Sequence of chain 1.A:
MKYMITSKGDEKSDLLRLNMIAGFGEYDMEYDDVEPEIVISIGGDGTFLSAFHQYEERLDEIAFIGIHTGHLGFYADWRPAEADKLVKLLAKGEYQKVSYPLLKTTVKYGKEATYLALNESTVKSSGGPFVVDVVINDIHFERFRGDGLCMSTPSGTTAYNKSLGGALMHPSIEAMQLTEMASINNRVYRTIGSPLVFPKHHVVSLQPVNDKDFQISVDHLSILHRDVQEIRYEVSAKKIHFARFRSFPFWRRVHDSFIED

Binding-site contacts:
Ligand atom N1 contacts residue ALA162 of chain 1.A at 3.5 Å (h-bond).
Ligand atom C8 contacts residue ASN122 of chain 1.A at 3.3 Å.
Ligand atom C5 contacts residue ASN122 of chain 1.A at 3.6 Å.
Ligand atom N3 contacts residue ALA162 of chain 1.A at 4.2 Å.
Ligand atom N6 contacts residue GLY159 of chain 1.A at 4.2 Å.
Ligand atom N6 contacts residue ASN122 of chain 1.A at 3.0 Å (h-bond).
Ligand atom C6 contacts residue SER158 of chain 1.A at 4.2 Å.
Ligand atom N9 contacts residue ASP45 of chain 1.A at 3.6 Å.
Ligand atom N3 contacts residue ASP45 of chain 1.A at 4.1 Å.
Ligand atom N3 contacts residue THR161 of chain 1.A at 4.3 Å.
Ligand atom CAA contacts residue ILE187 of chain 4.A at 3.8 Å (hydrophobic).
Ligand atom N6 contacts residue SER158 of chain 1.A at 3.1 Å (h-bond).
Ligand atom N6 contacts residue THR161 of chain 1.A at 3.3 Å (h-bond).
Ligand atom CAH contacts residue ILE187 of chain 4.A at 3.7 Å (hydrophobic).
Ligand atom C2 contacts residue ALA162 of chain 1.A at 3.8 Å (hydrophobic).
Ligand atom N7 contacts residue ASP45 of chain 1.A at 3.9 Å.
Ligand atom C5 contacts residue ASP45 of chain 1.A at 3.9 Å.
Ligand atom CAN contacts residue ILE187 of chain 4.A at 4.1 Å (hydrophobic).
Ligand atom C4 contacts residue ASP45 of chain 1.A at 3.7 Å.
Ligand atom N3 contacts residue PHE74 of chain 1.A at 4.3 Å.
Ligand atom OAC contacts residue ILE187 of chain 4.A at 4.2 Å.
Ligand atom N6 contacts residue TYR75 of chain 1.A at 3.7 Å.
Ligand atom OAC contacts residue SER166 of chain 1.A at 3.5 Å (h-bond).
Ligand atom N6 contacts residue ALA162 of chain 1.A at 4.1 Å.
Ligand atom CAI contacts residue ASP45 of chain 1.A at 3.9 Å.
Ligand atom C5 contacts residue ALA162 of chain 1.A at 3.9 Å (hydrophobic).
Ligand atom N7 contacts residue ASN122 of chain 1.A at 2.7 Å (h-bond).
Ligand atom SAM contacts residue TYR163 of chain 1.A at 4.0 Å.
Ligand atom C6 contacts residue THR161 of chain 1.A at 3.3 Å.
Ligand atom OAC contacts residue TYR163 of chain 1.A at 3.6 Å.
Ligand atom N1 contacts residue PHE74 of chain 1.A at 3.5 Å.
Ligand atom C8 contacts residue ASP45 of chain 1.A at 3.4 Å.
Ligand atom C4 contacts residue ALA162 of chain 1.A at 4.1 Å (hydrophobic).
Ligand atom N7 contacts residue TYR75 of chain 1.A at 3.7 Å.
Ligand atom C6 contacts residue ASN122 of chain 1.A at 3.8 Å.
Ligand atom C2 contacts residue PHE74 of chain 1.A at 3.5 Å (hydrophobic).
Ligand atom C2 contacts residue THR161 of chain 1.A at 3.3 Å.
Ligand atom C6 contacts residue ALA162 of chain 1.A at 3.7 Å (hydrophobic).
Ligand atom C6 contacts residue PHE74 of chain 1.A at 4.2 Å (hydrophobic).
Ligand atom N1 contacts residue THR161 of chain 1.A at 2.5 Å (h-bond).

A small-molecule ligand and the protein it binds are described below.
Small molecule (SMILES): CC(=O)SCCCCn1cnc2c(N)ncnc21

Sequence of chain 4.A:
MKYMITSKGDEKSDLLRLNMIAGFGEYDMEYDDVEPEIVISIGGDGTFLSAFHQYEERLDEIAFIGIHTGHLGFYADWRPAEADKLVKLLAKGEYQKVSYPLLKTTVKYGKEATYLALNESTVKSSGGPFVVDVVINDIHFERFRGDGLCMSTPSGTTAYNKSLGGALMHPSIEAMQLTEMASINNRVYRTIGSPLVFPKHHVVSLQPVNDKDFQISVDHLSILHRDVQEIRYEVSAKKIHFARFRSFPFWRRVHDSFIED